This small molecule binds to this protein.
Small molecule (SMILES): Nc1nc(Nc2ccc(S(N)(=O)=O)cc2)nn1C(=O)c1c(F)cccc1F

Sequence of chain 1.A:
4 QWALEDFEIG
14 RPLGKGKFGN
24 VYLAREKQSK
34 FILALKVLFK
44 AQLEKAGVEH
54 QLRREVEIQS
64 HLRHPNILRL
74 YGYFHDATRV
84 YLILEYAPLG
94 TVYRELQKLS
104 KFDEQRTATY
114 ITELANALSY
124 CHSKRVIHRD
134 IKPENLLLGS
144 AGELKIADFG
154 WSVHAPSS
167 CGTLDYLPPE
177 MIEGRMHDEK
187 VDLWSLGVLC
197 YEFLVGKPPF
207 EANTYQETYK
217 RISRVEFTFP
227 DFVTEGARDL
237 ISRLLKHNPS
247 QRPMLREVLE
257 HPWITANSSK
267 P

Binding-site contacts:
Ligand atom C3 contacts residue ALA90 of chain 1.A at 3.4 Å (hydrophobic).
Ligand atom C5 contacts residue GLY93 of chain 1.A at 3.5 Å.
Ligand atom N4 contacts residue ARG97 of chain 1.A at 3.2 Å.
Ligand atom C4 contacts residue TYR89 of chain 1.A at 3.8 Å (hydrophobic).
Ligand atom N2 contacts residue ALA90 of chain 1.A at 3.0 Å (h-bond).
Ligand atom O3 contacts residue LEU87 of chain 1.A at 3.6 Å.
Ligand atom N5 contacts residue LEU140 of chain 1.A at 3.5 Å.
Ligand atom C2 contacts residue LEU140 of chain 1.A at 3.9 Å (hydrophobic).
Ligand atom C9 contacts residue LEU140 of chain 1.A at 3.7 Å (hydrophobic).
Ligand atom C2 contacts residue ALA90 of chain 1.A at 3.6 Å (hydrophobic).
Ligand atom F1 contacts residue LEU16 of chain 1.A at 3.2 Å.
Ligand atom F1 contacts residue VAL24 of chain 1.A at 3.2 Å.
Ligand atom F2 contacts residue ALA150 of chain 1.A at 3.5 Å.
Ligand atom C7 contacts residue GLY93 of chain 1.A at 3.8 Å.
Ligand atom C4 contacts residue GLY93 of chain 1.A at 3.5 Å.
Ligand atom C1 contacts residue LEU140 of chain 1.A at 3.5 Å (hydrophobic).
Ligand atom C8 contacts residue GLY93 of chain 1.A at 3.8 Å.
Ligand atom N1 contacts residue LEU71 of chain 1.A at 3.7 Å.
Ligand atom C4 contacts residue ALA90 of chain 1.A at 3.2 Å (hydrophobic).
Ligand atom C7 contacts residue LEU16 of chain 1.A at 3.4 Å (hydrophobic).
Ligand atom N1 contacts residue ALA37 of chain 1.A at 3.4 Å.
Ligand atom C14 contacts residue GLU137 of chain 1.A at 3.4 Å.
Ligand atom N1 contacts residue LEU140 of chain 1.A at 3.9 Å.
Ligand atom C12 contacts residue GLY17 of chain 1.A at 3.7 Å.
Ligand atom N3 contacts residue TYR89 of chain 1.A at 3.9 Å.
Ligand atom F2 contacts residue LEU140 of chain 1.A at 3.2 Å.
Ligand atom C6 contacts residue GLY93 of chain 1.A at 3.6 Å.
Ligand atom C8 contacts residue LEU16 of chain 1.A at 3.8 Å (hydrophobic).
Ligand atom C3 contacts residue GLY93 of chain 1.A at 3.7 Å.
Ligand atom C1 contacts residue GLU88 of chain 1.A at 3.8 Å.
Ligand atom N3 contacts residue ALA90 of chain 1.A at 2.7 Å (h-bond).
Ligand atom F1 contacts residue GLY17 of chain 1.A at 3.6 Å.
Ligand atom C12 contacts residue LEU16 of chain 1.A at 3.6 Å (hydrophobic).
Ligand atom N2 contacts residue TYR89 of chain 1.A at 3.8 Å.
Ligand atom N6 contacts residue LEU140 of chain 1.A at 3.6 Å.
Ligand atom N1 contacts residue GLU88 of chain 1.A at 2.8 Å (salt-bridge).
Ligand atom S contacts residue ARG97 of chain 1.A at 3.8 Å.
Ligand atom O2 contacts residue ARG97 of chain 1.A at 3.3 Å (salt-bridge).
Ligand atom O1 contacts residue ARG14 of chain 1.A at 2.9 Å (salt-bridge).
Ligand atom C1 contacts residue ALA37 of chain 1.A at 3.9 Å (hydrophobic).